Binding-site contacts:
Ligand atom C4 contacts residue ALA197 of chain 1.L at 3.7 Å (hydrophobic).
Ligand atom C1 contacts residue ILE200 of chain 1.L at 3.9 Å (hydrophobic).
Ligand atom CL15 contacts residue ILE100 of chain 1.L at 3.4 Å.
Ligand atom C9 contacts residue GLY93 of chain 1.L at 3.9 Å.
Ligand atom CL15 contacts residue PHE94 of chain 1.L at 3.9 Å.
Ligand atom CL16 contacts residue ALA196 of chain 1.L at 3.7 Å.
Ligand atom C9 contacts residue MET159 of chain 1.L at 4.0 Å (hydrophobic).
Ligand atom CL15 contacts residue ALA95 of chain 1.L at 3.1 Å.
Ligand atom O7 contacts residue ALA196 of chain 1.L at 3.8 Å.
Ligand atom C3 contacts residue PHE203 of chain 1.L at 3.7 Å (hydrophobic).
Ligand atom C6 contacts residue TYR156 of chain 1.L at 3.6 Å (hydrophobic).
Ligand atom C12 contacts residue ILE100 of chain 1.L at 3.7 Å (hydrophobic).
Ligand atom C3 contacts residue NAD1 of chain 1.NA at 3.2 Å.
Ligand atom C3 contacts residue ILE200 of chain 1.L at 3.4 Å (hydrophobic).
Ligand atom O7 contacts residue NAD1 of chain 1.NA at 3.1 Å (h-bond).
Ligand atom C13 contacts residue ILE200 of chain 1.L at 3.7 Å (hydrophobic).
Ligand atom C9 contacts residue ALA196 of chain 1.L at 3.5 Å (hydrophobic).
Ligand atom C4 contacts residue NAD1 of chain 1.NA at 3.5 Å.
Ligand atom C10 contacts residue GLY93 of chain 1.L at 3.6 Å.
Ligand atom C6 contacts residue NAD1 of chain 1.NA at 3.3 Å.
Ligand atom O17 contacts residue NAD1 of chain 1.NA at 2.4 Å (h-bond).
Ligand atom CL14 contacts residue PHE203 of chain 1.L at 3.6 Å.
Ligand atom C9 contacts residue NAD1 of chain 1.NA at 4.0 Å.
Ligand atom CL16 contacts residue GLY93 of chain 1.L at 3.2 Å.
Ligand atom C3 contacts residue ALA197 of chain 1.L at 3.9 Å (hydrophobic).
Ligand atom C13 contacts residue ALA196 of chain 1.L at 3.9 Å (hydrophobic).
Ligand atom CL14 contacts residue NAD1 of chain 1.NA at 3.8 Å.
Ligand atom C2 contacts residue NAD1 of chain 1.NA at 3.5 Å.
Ligand atom C8 contacts residue ALA196 of chain 1.L at 3.6 Å (hydrophobic).
Ligand atom CL16 contacts residue NAD1 of chain 1.NA at 3.4 Å.
Ligand atom C5 contacts residue NAD1 of chain 1.NA at 3.5 Å.
Ligand atom CL14 contacts residue TYR146 of chain 1.L at 3.6 Å.
Ligand atom C1 contacts residue NAD1 of chain 1.NA at 3.6 Å.
Ligand atom C1 contacts residue TYR156 of chain 1.L at 3.5 Å (hydrophobic).
Ligand atom C2 contacts residue ILE200 of chain 1.L at 3.5 Å (hydrophobic).
Ligand atom C4 contacts residue ILE200 of chain 1.L at 3.7 Å (hydrophobic).
Ligand atom C10 contacts residue MET159 of chain 1.L at 3.9 Å (hydrophobic).
Ligand atom O17 contacts residue TYR156 of chain 1.L at 2.7 Å (h-bond).
Ligand atom C8 contacts residue NAD1 of chain 1.NA at 3.8 Å.
Ligand atom C10 contacts residue PHE94 of chain 1.L at 3.9 Å (hydrophobic).

This protein binds this small molecule.
Small molecule (SMILES): Oc1cc(Cl)ccc1Oc1ccc(Cl)cc1Cl

Sequence of chain 1.L:
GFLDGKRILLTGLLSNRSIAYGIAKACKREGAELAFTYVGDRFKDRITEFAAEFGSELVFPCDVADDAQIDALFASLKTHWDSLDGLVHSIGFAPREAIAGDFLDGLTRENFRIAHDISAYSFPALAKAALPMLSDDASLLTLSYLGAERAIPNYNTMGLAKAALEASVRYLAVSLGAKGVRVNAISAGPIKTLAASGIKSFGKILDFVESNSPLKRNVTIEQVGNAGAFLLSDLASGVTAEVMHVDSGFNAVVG